A small-molecule ligand and the protein it binds are described below.
Small molecule (SMILES): O=[N+]([O-])c1ccc(O)cc1

Sequence of chain 1.A:
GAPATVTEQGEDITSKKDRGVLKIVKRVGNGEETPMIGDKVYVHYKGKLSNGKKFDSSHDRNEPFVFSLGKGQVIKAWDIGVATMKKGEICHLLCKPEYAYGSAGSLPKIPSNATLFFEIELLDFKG

Binding-site contacts:
Ligand atom C4 contacts residue PHE66 of chain 1.A at 4.0 Å (hydrophobic).
Ligand atom O3 contacts residue ILE76 of chain 1.A at 3.1 Å (h-bond).
Ligand atom C1 contacts residue TYR102 of chain 1.A at 3.9 Å (hydrophobic).
Ligand atom O3 contacts residue TRP79 of chain 1.A at 4.5 Å.
Ligand atom C6 contacts residue TYR46 of chain 1.A at 3.6 Å (hydrophobic).
Ligand atom C5 contacts residue PHE66 of chain 1.A at 3.3 Å (hydrophobic).
Ligand atom C5 contacts residue TYR46 of chain 1.A at 2.9 Å (hydrophobic).
Ligand atom C4 contacts residue TYR46 of chain 1.A at 3.4 Å (hydrophobic).
Ligand atom C6 contacts residue PHE66 of chain 1.A at 3.8 Å (hydrophobic).
Ligand atom OH contacts residue ASP57 of chain 1.A at 3.2 Å (salt-bridge).
Ligand atom C4 contacts residue ASP57 of chain 1.A at 3.2 Å.
Ligand atom N1 contacts residue TYR102 of chain 1.A at 3.8 Å.
Ligand atom C3 contacts residue ASP57 of chain 1.A at 3.6 Å.
Ligand atom C3 contacts residue TYR102 of chain 1.A at 4.0 Å (hydrophobic).
Ligand atom C2 contacts residue TYR102 of chain 1.A at 3.0 Å (hydrophobic).
Ligand atom N1 contacts residue VAL75 of chain 1.A at 4.4 Å.
Ligand atom C5 contacts residue ASP57 of chain 1.A at 3.7 Å.
Ligand atom OH contacts residue TYR46 of chain 1.A at 3.5 Å (h-bond).
Ligand atom O2 contacts residue TYR102 of chain 1.A at 4.4 Å.
Ligand atom N1 contacts residue TRP79 of chain 1.A at 4.1 Å.
Ligand atom O2 contacts residue ILE76 of chain 1.A at 4.0 Å.
Ligand atom O3 contacts residue TYR102 of chain 1.A at 3.6 Å.
Ligand atom C3 contacts residue TYR46 of chain 1.A at 4.4 Å (hydrophobic).
Ligand atom C2 contacts residue ASP57 of chain 1.A at 4.3 Å.
Ligand atom O2 contacts residue PHE119 of chain 1.A at 3.8 Å.
Ligand atom O3 contacts residue VAL75 of chain 1.A at 3.5 Å.
Ligand atom N1 contacts residue ILE76 of chain 1.A at 4.3 Å.
Ligand atom O2 contacts residue TRP79 of chain 1.A at 3.1 Å.
Ligand atom OH contacts residue PHE66 of chain 1.A at 4.2 Å.
Ligand atom C6 contacts residue ASP57 of chain 1.A at 4.4 Å.
Ligand atom C6 contacts residue TRP79 of chain 1.A at 4.0 Å (hydrophobic).